Binding-site contacts:
Ligand atom O3P contacts residue GLY414 of chain 3.A at 3.4 Å (h-bond).
Ligand atom C2' contacts residue ASP390 of chain 3.A at 3.5 Å.
Ligand atom N7 contacts residue ILE356 of chain 3.A at 3.5 Å.
Ligand atom N1 contacts residue GLN482 of chain 3.A at 2.8 Å (h-bond).
Ligand atom C2 contacts residue CYS357 of chain 3.A at 3.5 Å (hydrophobic).
Ligand atom C8 contacts residue MET100 of chain 3.A at 3.6 Å (hydrophobic).
Ligand atom O6 contacts residue MET440 of chain 3.A at 3.3 Å (h-bond).
Ligand atom O2P contacts residue GLY354 of chain 3.A at 3.5 Å.
Ligand atom O6 contacts residue GLY441 of chain 3.A at 2.9 Å (h-bond).
Ligand atom O2' contacts residue MOA1 of chain 3.C at 3.5 Å.
Ligand atom C3' contacts residue SER98 of chain 3.A at 3.3 Å.
Ligand atom C5 contacts residue ILE356 of chain 3.A at 3.5 Å (hydrophobic).
Ligand atom O6 contacts residue GLY439 of chain 3.A at 3.3 Å.
Ligand atom C4 contacts residue ILE356 of chain 3.A at 3.6 Å (hydrophobic).
Ligand atom O2' contacts residue ASP390 of chain 3.A at 2.5 Å (salt-bridge).
Ligand atom O3' contacts residue ASP390 of chain 3.A at 2.4 Å (salt-bridge).
Ligand atom O3' contacts residue ARG348 of chain 3.A at 3.1 Å (salt-bridge).
Ligand atom O3P contacts residue GLY413 of chain 3.A at 3.0 Å (h-bond).
Ligand atom O5' contacts residue GLY354 of chain 3.A at 3.4 Å.
Ligand atom O2P contacts residue GLY392 of chain 3.A at 2.8 Å (h-bond).
Ligand atom N3 contacts residue MOA1 of chain 3.C at 3.3 Å.
Ligand atom O2' contacts residue ASN329 of chain 3.A at 3.5 Å (h-bond).
Ligand atom C2' contacts residue ARG348 of chain 3.A at 3.5 Å.
Ligand atom O4' contacts residue GLY354 of chain 3.A at 3.6 Å.
Ligand atom O2' contacts residue ARG348 of chain 3.A at 3.6 Å.
Ligand atom C3' contacts residue ASP390 of chain 3.A at 3.3 Å.
Ligand atom N1 contacts residue MOA1 of chain 3.C at 3.1 Å (h-bond).
Ligand atom O6 contacts residue GLY483 of chain 3.A at 3.1 Å.
Ligand atom O5' contacts residue GLY391 of chain 3.A at 3.5 Å.
Ligand atom O1P contacts residue SER355 of chain 3.A at 2.7 Å (h-bond).
Ligand atom O2P contacts residue SER355 of chain 3.A at 2.9 Å (h-bond).
Ligand atom O3' contacts residue SER98 of chain 3.A at 2.8 Å (h-bond).
Ligand atom N1 contacts residue GLY483 of chain 3.A at 3.6 Å.
Ligand atom O1P contacts residue TYR437 of chain 3.A at 2.6 Å (h-bond).
Ligand atom O1P contacts residue GLY414 of chain 3.A at 2.9 Å (h-bond).
Ligand atom C4' contacts residue ASP390 of chain 3.A at 3.4 Å.
Ligand atom N7 contacts residue MET440 of chain 3.A at 2.9 Å (h-bond).
Ligand atom N7 contacts residue GLY439 of chain 3.A at 3.4 Å.
Ligand atom C2 contacts residue GLN482 of chain 3.A at 3.5 Å.
Ligand atom C2 contacts residue MOA1 of chain 3.C at 3.0 Å.

A protein and the small-molecule ligand that binds it are described below.
Small molecule (SMILES): O=c1[nH]cnc2c1ncn2[C@@H]1O[C@H](COP(=O)(O)O)[C@@H](O)[C@H]1O

Sequence of chain 3.A:
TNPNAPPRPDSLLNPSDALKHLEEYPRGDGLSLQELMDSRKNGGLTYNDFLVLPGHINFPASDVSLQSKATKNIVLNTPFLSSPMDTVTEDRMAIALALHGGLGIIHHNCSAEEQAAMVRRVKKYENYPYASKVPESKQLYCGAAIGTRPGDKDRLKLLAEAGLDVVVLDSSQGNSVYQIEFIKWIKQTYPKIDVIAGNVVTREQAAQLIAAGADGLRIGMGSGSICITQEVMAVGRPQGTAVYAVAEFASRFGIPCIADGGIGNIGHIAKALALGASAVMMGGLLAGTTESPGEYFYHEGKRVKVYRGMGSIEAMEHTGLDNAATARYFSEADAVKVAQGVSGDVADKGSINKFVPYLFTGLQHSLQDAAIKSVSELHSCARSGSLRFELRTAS